Binding-site contacts:
Ligand atom CAJ contacts residue LYS706 of chain 1.C at 3.9 Å.
Ligand atom CAJ contacts residue GLN707 of chain 1.C at 3.2 Å.
Ligand atom OAB contacts residue SER708 of chain 1.C at 3.2 Å.
Ligand atom CAJ contacts residue VAL705 of chain 1.C at 2.6 Å (hydrophobic).
Ligand atom CAF contacts residue LYS706 of chain 1.C at 3.7 Å.
Ligand atom CAG contacts residue VAL705 of chain 1.C at 2.8 Å (hydrophobic).
Ligand atom CA contacts residue PHE505 of chain 1.C at 3.5 Å (hydrophobic).
Ligand atom CLE contacts residue TRP752 of chain 1.C at 3.1 Å.
Ligand atom C contacts residue THR539 of chain 1.C at 3.2 Å.
Ligand atom CAH contacts residue LYS706 of chain 1.C at 3.0 Å.
Ligand atom OXT contacts residue PRO537 of chain 1.C at 3.6 Å (h-bond).
Ligand atom CAK contacts residue TRP752 of chain 1.C at 3.5 Å (hydrophobic).
Ligand atom CLD contacts residue GLN426 of chain 1.C at 3.2 Å.
Ligand atom CAL contacts residue GLN426 of chain 1.C at 3.8 Å.
Ligand atom CB contacts residue PHE505 of chain 1.C at 4.0 Å (hydrophobic).
Ligand atom CAJ contacts residue SER708 of chain 1.C at 3.1 Å.
Ligand atom CLD contacts residue VAL756 of chain 1.C at 3.6 Å.
Ligand atom CAK contacts residue GLN426 of chain 1.C at 3.9 Å.
Ligand atom CAI contacts residue VAL705 of chain 1.C at 3.5 Å (hydrophobic).
Ligand atom O contacts residue LEU538 of chain 1.C at 3.2 Å.
Ligand atom CAH contacts residue GLN707 of chain 1.C at 3.6 Å.
Ligand atom N contacts residue ILE424 of chain 1.C at 3.6 Å.
Ligand atom CAU contacts residue ASP753 of chain 1.C at 3.9 Å.
Ligand atom OAB contacts residue TRP752 of chain 1.C at 3.9 Å.
Ligand atom O contacts residue PRO537 of chain 1.C at 3.1 Å (h-bond).
Ligand atom CAU contacts residue TRP752 of chain 1.C at 3.8 Å (hydrophobic).
Ligand atom CB contacts residue SER709 of chain 1.C at 4.0 Å.
Ligand atom CAF contacts residue VAL705 of chain 1.C at 1.6 Å (hydrophobic).
Ligand atom CAK contacts residue ASP753 of chain 1.C at 3.8 Å.
Ligand atom OXT contacts residue THR539 of chain 1.C at 2.5 Å (h-bond).
Ligand atom CAS contacts residue GLN426 of chain 1.C at 3.4 Å.
Ligand atom O contacts residue THR539 of chain 1.C at 3.2 Å (h-bond).
Ligand atom CAH contacts residue SER708 of chain 1.C at 3.5 Å.
Ligand atom CLD contacts residue PRO537 of chain 1.C at 3.5 Å.
Ligand atom CAH contacts residue VAL705 of chain 1.C at 1.5 Å (hydrophobic).
Ligand atom CAK contacts residue VAL756 of chain 1.C at 4.1 Å (hydrophobic).
Ligand atom CAL contacts residue PRO537 of chain 1.C at 3.8 Å (hydrophobic).
Ligand atom CLE contacts residue ASP753 of chain 1.C at 3.5 Å.
Ligand atom C contacts residue PRO537 of chain 1.C at 3.5 Å (hydrophobic).
Ligand atom CAT contacts residue VAL705 of chain 1.C at 3.5 Å (hydrophobic).

Sequence of chain 1.C:
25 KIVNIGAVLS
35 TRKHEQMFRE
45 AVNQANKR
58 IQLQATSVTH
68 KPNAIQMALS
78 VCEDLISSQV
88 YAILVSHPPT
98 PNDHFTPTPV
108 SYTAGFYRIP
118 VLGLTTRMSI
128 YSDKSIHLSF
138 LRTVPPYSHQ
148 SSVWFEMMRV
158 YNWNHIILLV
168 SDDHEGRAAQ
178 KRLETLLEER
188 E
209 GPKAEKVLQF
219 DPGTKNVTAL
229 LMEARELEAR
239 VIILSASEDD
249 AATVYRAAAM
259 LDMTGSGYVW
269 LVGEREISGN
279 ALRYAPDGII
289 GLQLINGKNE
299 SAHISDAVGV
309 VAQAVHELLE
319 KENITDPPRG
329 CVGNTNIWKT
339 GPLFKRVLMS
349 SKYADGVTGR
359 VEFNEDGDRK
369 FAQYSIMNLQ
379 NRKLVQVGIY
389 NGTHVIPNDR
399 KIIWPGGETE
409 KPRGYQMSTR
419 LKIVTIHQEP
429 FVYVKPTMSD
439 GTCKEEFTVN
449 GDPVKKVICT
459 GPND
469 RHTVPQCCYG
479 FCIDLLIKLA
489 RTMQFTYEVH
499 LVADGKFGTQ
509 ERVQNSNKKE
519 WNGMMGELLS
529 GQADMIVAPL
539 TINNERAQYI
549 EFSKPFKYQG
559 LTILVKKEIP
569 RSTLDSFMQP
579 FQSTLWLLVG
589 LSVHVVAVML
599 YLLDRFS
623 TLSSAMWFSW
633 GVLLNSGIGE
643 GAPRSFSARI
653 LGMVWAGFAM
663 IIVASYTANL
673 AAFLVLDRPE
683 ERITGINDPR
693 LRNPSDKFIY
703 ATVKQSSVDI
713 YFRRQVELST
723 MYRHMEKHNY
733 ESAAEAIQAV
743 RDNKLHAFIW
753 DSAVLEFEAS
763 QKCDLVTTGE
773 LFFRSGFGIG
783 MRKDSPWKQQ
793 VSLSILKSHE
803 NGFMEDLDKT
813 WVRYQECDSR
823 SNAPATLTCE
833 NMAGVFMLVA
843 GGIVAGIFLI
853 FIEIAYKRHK

The protein below binds the small molecule below.
Small molecule (SMILES): O=C(Nc1ccccc1)N[C@H]1C[C@H](C(=O)O)Nc2cc(Cl)cc(Cl)c21